Sequence of chain 1.A:
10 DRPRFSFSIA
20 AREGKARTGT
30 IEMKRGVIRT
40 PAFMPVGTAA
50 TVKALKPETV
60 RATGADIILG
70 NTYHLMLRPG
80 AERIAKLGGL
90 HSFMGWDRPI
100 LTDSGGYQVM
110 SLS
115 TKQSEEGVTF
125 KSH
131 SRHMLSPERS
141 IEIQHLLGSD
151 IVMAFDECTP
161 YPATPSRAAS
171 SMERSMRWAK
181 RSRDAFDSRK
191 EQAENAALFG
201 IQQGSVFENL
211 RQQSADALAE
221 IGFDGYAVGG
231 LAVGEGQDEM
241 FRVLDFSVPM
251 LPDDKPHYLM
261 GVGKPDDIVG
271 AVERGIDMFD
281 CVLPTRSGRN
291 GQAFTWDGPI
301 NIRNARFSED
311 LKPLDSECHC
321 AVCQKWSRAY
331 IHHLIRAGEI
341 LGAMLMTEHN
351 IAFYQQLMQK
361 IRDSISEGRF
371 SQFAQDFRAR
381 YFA

This protein binds this small molecule.
Small molecule (SMILES): CNc1nc2cc(C(N)=O)ccc2[nH]1

Binding-site contacts:
Ligand atom O contacts residue CYS158 of chain 1.A at 3.5 Å (h-bond).
Ligand atom C6 contacts residue GLY230 of chain 1.A at 3.8 Å.
Ligand atom C4 contacts residue MET260 of chain 1.A at 3.6 Å (hydrophobic).
Ligand atom N3 contacts residue LEU231 of chain 1.A at 2.8 Å (h-bond).
Ligand atom C2 contacts residue TYR106 of chain 1.A at 3.7 Å (hydrophobic).
Ligand atom O contacts residue GLY230 of chain 1.A at 2.7 Å (h-bond).
Ligand atom C6 contacts residue GLN203 of chain 1.A at 3.9 Å.
Ligand atom N1 contacts residue GLY261 of chain 1.A at 3.6 Å.
Ligand atom C1 contacts residue ALA232 of chain 1.A at 3.6 Å (hydrophobic).
Ligand atom C1 contacts residue TYR106 of chain 1.A at 3.8 Å (hydrophobic).
Ligand atom N1 contacts residue TYR106 of chain 1.A at 3.6 Å.
Ligand atom C1 contacts residue LEU231 of chain 1.A at 3.8 Å (hydrophobic).
Ligand atom N3 contacts residue TYR106 of chain 1.A at 3.9 Å.
Ligand atom N2 contacts residue MET260 of chain 1.A at 3.9 Å.
Ligand atom C6 contacts residue ASP156 of chain 1.A at 3.8 Å.
Ligand atom C8 contacts residue LEU231 of chain 1.A at 3.7 Å (hydrophobic).
Ligand atom C7 contacts residue CYS158 of chain 1.A at 3.7 Å (hydrophobic).
Ligand atom N3 contacts residue MET260 of chain 1.A at 3.8 Å.
Ligand atom C4 contacts residue TYR106 of chain 1.A at 3.5 Å (hydrophobic).
Ligand atom C contacts residue ALA232 of chain 1.A at 3.7 Å (hydrophobic).
Ligand atom C7 contacts residue TYR106 of chain 1.A at 3.9 Å (hydrophobic).
Ligand atom C3 contacts residue TYR106 of chain 1.A at 3.5 Å (hydrophobic).
Ligand atom C6 contacts residue CYS158 of chain 1.A at 3.7 Å (hydrophobic).
Ligand atom C contacts residue GLY261 of chain 1.A at 3.4 Å.
Ligand atom O contacts residue ASP156 of chain 1.A at 3.8 Å.
Ligand atom C1 contacts residue GLY261 of chain 1.A at 3.9 Å.
Ligand atom O contacts residue GLY229 of chain 1.A at 3.2 Å.
Ligand atom C5 contacts residue TYR106 of chain 1.A at 3.8 Å (hydrophobic).
Ligand atom N2 contacts residue ASP156 of chain 1.A at 3.0 Å (salt-bridge).
Ligand atom C7 contacts residue GLY230 of chain 1.A at 3.7 Å.
Ligand atom C8 contacts residue TYR106 of chain 1.A at 3.7 Å (hydrophobic).
Ligand atom N contacts residue GLY261 of chain 1.A at 3.8 Å.
Ligand atom N2 contacts residue GLN203 of chain 1.A at 4.0 Å.
Ligand atom C8 contacts residue MET260 of chain 1.A at 3.9 Å (hydrophobic).
Ligand atom N contacts residue ALA232 of chain 1.A at 2.8 Å (h-bond).
Ligand atom N contacts residue TYR106 of chain 1.A at 3.8 Å.
Ligand atom C1 contacts residue MET260 of chain 1.A at 3.9 Å (hydrophobic).
Ligand atom O contacts residue GLN203 of chain 1.A at 3.0 Å (h-bond).
Ligand atom N3 contacts residue VAL233 of chain 1.A at 3.9 Å.
Ligand atom N3 contacts residue ALA232 of chain 1.A at 3.7 Å.